Sequence of chain 48.A:
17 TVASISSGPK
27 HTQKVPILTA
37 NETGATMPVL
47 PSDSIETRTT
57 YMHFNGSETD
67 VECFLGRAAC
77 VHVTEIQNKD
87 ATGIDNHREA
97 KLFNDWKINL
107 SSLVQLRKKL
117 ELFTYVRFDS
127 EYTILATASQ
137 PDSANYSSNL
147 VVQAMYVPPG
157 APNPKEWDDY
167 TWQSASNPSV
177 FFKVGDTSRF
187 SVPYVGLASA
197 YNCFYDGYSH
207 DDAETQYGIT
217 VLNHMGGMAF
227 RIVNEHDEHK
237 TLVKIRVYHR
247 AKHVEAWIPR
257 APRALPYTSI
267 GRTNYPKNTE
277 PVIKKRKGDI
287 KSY

Sequence of chain 48.C:
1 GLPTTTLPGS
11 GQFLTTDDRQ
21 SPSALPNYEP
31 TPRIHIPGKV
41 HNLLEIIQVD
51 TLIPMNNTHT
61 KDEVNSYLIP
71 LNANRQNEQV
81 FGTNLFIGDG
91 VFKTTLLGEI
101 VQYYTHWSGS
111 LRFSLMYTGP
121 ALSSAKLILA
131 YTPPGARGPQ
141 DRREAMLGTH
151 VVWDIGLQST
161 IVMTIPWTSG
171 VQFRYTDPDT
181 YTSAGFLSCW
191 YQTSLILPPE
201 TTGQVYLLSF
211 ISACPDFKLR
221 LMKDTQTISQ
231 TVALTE

Binding-site contacts:
Ligand atom O1B contacts residue MET221 of chain 48.A at 3.4 Å.
Ligand atom C2C contacts residue VAL188 of chain 48.A at 3.2 Å (hydrophobic).
Ligand atom C4B contacts residue LEU106 of chain 48.A at 3.7 Å (hydrophobic).
Ligand atom C3B contacts residue MET221 of chain 48.A at 3.8 Å (hydrophobic).
Ligand atom O1 contacts residue PHE186 of chain 48.A at 3.5 Å.
Ligand atom C4A contacts residue ASN219 of chain 48.A at 3.5 Å.
Ligand atom C6B contacts residue TYR197 of chain 48.A at 3.6 Å (hydrophobic).
Ligand atom C31 contacts residue VAL176 of chain 48.A at 3.3 Å (hydrophobic).
Ligand atom N3A contacts residue ASN219 of chain 48.A at 3.0 Å (h-bond).
Ligand atom C3 contacts residue PRO174 of chain 48.A at 3.8 Å (hydrophobic).
Ligand atom C7C contacts residue TYR197 of chain 48.A at 3.8 Å (hydrophobic).
Ligand atom C4 contacts residue PHE186 of chain 48.A at 3.6 Å (hydrophobic).
Ligand atom C6B contacts residue LEU106 of chain 48.A at 3.9 Å (hydrophobic).
Ligand atom C4 contacts residue MET224 of chain 48.A at 3.8 Å (hydrophobic).
Ligand atom C31 contacts residue SER175 of chain 48.A at 3.6 Å.
Ligand atom N2 contacts residue ALA24 of chain 48.C at 3.4 Å.
Ligand atom C3C contacts residue TYR128 of chain 48.A at 3.9 Å (hydrophobic).
Ligand atom C5C contacts residue TYR128 of chain 48.A at 3.5 Å (hydrophobic).
Ligand atom O1 contacts residue VAL188 of chain 48.A at 3.8 Å.
Ligand atom C4C contacts residue TYR152 of chain 48.A at 3.8 Å (hydrophobic).
Ligand atom N2 contacts residue PHE186 of chain 48.A at 3.7 Å.
Ligand atom C1B contacts residue MET221 of chain 48.A at 3.8 Å (hydrophobic).
Ligand atom C31 contacts residue PRO174 of chain 48.A at 3.4 Å (hydrophobic).
Ligand atom O1 contacts residue ALA24 of chain 48.C at 3.6 Å.
Ligand atom C4 contacts residue TYR152 of chain 48.A at 3.9 Å (hydrophobic).
Ligand atom C6C contacts residue MET221 of chain 48.A at 3.7 Å (hydrophobic).
Ligand atom C5 contacts residue PHE186 of chain 48.A at 3.5 Å (hydrophobic).
Ligand atom C5B contacts residue TYR197 of chain 48.A at 3.7 Å (hydrophobic).
Ligand atom C2B contacts residue MET221 of chain 48.A at 3.5 Å (hydrophobic).
Ligand atom C6C contacts residue VAL191 of chain 48.A at 3.2 Å (hydrophobic).
Ligand atom C5B contacts residue LEU106 of chain 48.A at 3.5 Å (hydrophobic).
Ligand atom C3 contacts residue PHE186 of chain 48.A at 3.8 Å (hydrophobic).
Ligand atom C31 contacts residue ALA150 of chain 48.A at 3.5 Å (hydrophobic).
Ligand atom C5C contacts residue ILE104 of chain 48.A at 3.8 Å (hydrophobic).
Ligand atom CM1 contacts residue SER107 of chain 48.A at 3.9 Å.
Ligand atom C7C contacts residue TYR128 of chain 48.A at 3.6 Å (hydrophobic).
Ligand atom O1B contacts residue TYR128 of chain 48.A at 3.9 Å.
Ligand atom C3C contacts residue VAL188 of chain 48.A at 3.3 Å (hydrophobic).
Ligand atom C5 contacts residue TYR152 of chain 48.A at 3.8 Å (hydrophobic).
Ligand atom O1 contacts residue TYR152 of chain 48.A at 3.9 Å.

The small molecule below binds the protein below.
Small molecule (SMILES): Cc1cc(CCCCCCCOc2ccc(C3=N[C@@H](C)CO3)cc2)on1